Sequence of chain 1.B:
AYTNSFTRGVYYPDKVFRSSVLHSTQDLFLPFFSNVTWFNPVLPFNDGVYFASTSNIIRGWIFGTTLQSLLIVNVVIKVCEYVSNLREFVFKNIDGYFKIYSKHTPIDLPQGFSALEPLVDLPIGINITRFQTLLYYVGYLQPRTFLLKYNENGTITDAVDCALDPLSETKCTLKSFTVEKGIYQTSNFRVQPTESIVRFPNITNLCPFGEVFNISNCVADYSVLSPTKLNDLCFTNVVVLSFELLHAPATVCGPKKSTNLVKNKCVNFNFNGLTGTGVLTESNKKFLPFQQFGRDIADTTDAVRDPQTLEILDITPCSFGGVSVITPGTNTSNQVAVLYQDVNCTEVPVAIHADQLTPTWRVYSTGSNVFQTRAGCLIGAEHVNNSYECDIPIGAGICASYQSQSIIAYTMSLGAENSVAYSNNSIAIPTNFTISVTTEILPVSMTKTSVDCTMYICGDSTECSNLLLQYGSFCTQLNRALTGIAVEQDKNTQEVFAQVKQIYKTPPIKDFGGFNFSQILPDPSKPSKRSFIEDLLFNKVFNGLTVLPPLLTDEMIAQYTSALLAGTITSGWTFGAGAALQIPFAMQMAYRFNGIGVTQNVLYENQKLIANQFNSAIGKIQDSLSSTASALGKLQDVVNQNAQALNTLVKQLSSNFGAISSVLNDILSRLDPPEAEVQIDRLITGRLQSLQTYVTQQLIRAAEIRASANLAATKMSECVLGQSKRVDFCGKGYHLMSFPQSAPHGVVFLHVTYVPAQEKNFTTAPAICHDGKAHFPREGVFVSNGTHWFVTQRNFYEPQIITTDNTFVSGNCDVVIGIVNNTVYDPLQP

The small molecule below binds the protein below.
Small molecule (SMILES): CC(=O)N[C@@H]1[C@@H](O)[C@H](O)[C@@H](CO)O[C@H]1O

Binding-site contacts:
Ligand atom C4 contacts residue ASN1093 of chain 1.B at 4.2 Å.
Ligand atom C1 contacts residue ASN1093 of chain 1.B at 1.4 Å.
Ligand atom C3 contacts residue ASN1093 of chain 1.B at 3.8 Å.
Ligand atom O7 contacts residue ASN1093 of chain 1.B at 4.0 Å.
Ligand atom C2 contacts residue ASN1093 of chain 1.B at 2.5 Å.
Ligand atom O5 contacts residue ASN1093 of chain 1.B at 2.4 Å (h-bond).
Ligand atom C5 contacts residue ALA725 of chain 1.B at 4.0 Å (hydrophobic).
Ligand atom N2 contacts residue ASN1093 of chain 1.B at 3.0 Å (h-bond).
Ligand atom C7 contacts residue ASN1093 of chain 1.B at 3.7 Å.
Ligand atom C8 contacts residue LYS1092 of chain 1.B at 4.2 Å.
Ligand atom C8 contacts residue GLU1091 of chain 1.B at 3.4 Å.
Ligand atom C6 contacts residue ALA725 of chain 1.B at 4.5 Å (hydrophobic).
Ligand atom C5 contacts residue ASN1093 of chain 1.B at 3.7 Å.